Sequence of chain 3.B:
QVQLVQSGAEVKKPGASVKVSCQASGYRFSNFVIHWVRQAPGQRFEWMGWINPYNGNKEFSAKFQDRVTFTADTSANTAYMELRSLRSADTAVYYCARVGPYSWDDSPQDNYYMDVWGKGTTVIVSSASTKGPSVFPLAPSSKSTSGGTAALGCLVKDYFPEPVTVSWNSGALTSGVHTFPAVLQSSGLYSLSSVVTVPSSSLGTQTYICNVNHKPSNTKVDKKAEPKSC

Sequence of chain 1.A:
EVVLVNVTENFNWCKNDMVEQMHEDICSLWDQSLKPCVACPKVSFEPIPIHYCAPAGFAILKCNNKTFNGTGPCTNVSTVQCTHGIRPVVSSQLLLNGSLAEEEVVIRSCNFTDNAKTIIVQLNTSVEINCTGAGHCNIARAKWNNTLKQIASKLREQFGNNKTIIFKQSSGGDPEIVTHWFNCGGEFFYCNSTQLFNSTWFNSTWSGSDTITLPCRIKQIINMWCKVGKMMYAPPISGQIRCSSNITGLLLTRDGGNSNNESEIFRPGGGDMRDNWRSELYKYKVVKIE

Binding-site contacts:
Ligand atom C4 contacts residue ASN288 of chain 1.A at 4.3 Å.
Ligand atom C5 contacts residue ASN288 of chain 1.A at 3.6 Å.
Ligand atom O7 contacts residue ASN288 of chain 1.A at 3.9 Å.
Ligand atom C8 contacts residue VAL11 of chain 3.B at 4.5 Å (hydrophobic).
Ligand atom C7 contacts residue ASN288 of chain 1.A at 3.8 Å.
Ligand atom C1 contacts residue ASN288 of chain 1.A at 1.4 Å.
Ligand atom O5 contacts residue ASN288 of chain 1.A at 2.4 Å (h-bond).
Ligand atom C3 contacts residue ASN288 of chain 1.A at 3.9 Å.
Ligand atom C2 contacts residue ASN288 of chain 1.A at 2.6 Å.
Ligand atom C8 contacts residue LYS13 of chain 3.B at 3.4 Å.
Ligand atom N2 contacts residue ASN288 of chain 1.A at 3.0 Å (h-bond).

The small molecule below binds the protein below.
Small molecule (SMILES): CC(=O)N[C@@H]1[C@@H](O)[C@H](O)[C@@H](CO)O[C@H]1O